Sequence of chain 1.C:
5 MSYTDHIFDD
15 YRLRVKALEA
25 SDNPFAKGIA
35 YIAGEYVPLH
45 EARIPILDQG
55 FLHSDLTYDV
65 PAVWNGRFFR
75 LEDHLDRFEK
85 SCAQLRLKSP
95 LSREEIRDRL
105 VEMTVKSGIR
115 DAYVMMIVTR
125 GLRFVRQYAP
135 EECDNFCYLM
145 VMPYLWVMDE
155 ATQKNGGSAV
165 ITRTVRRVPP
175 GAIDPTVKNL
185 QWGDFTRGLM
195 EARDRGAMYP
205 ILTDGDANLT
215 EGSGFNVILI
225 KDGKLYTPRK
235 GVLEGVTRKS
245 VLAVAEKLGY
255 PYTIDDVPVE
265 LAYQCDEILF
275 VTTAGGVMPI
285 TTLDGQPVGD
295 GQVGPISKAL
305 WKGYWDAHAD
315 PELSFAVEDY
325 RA

Binding-site contacts:
Ligand atom CA contacts residue LYS182 of chain 1.C at 3.6 Å.
Ligand atom N1 contacts residue LEU237 of chain 1.C at 3.6 Å.
Ligand atom OXT contacts residue ALA278 of chain 1.C at 3.3 Å.
Ligand atom C6 contacts residue LEU237 of chain 1.C at 3.8 Å (hydrophobic).
Ligand atom OP3 contacts residue VAL240 of chain 1.C at 2.8 Å (h-bond).
Ligand atom O3 contacts residue GLY218 of chain 1.C at 3.4 Å.
Ligand atom C6 contacts residue ASN220 of chain 1.C at 3.6 Å.
Ligand atom C contacts residue THR276 of chain 1.C at 3.6 Å.
Ligand atom N1 contacts residue GLU215 of chain 1.C at 2.6 Å (salt-bridge).
Ligand atom O contacts residue VAL64 of chain 1.C at 3.1 Å.
Ligand atom C5 contacts residue LEU237 of chain 1.C at 3.6 Å (hydrophobic).
Ligand atom N contacts residue THR276 of chain 1.C at 3.5 Å (h-bond).
Ligand atom OP3 contacts residue GLY239 of chain 1.C at 3.5 Å.
Ligand atom OXT contacts residue THR276 of chain 1.C at 2.8 Å (h-bond).
Ligand atom C2 contacts residue GLU215 of chain 1.C at 3.4 Å.
Ligand atom P contacts residue THR277 of chain 1.C at 3.5 Å.
Ligand atom C4A contacts residue LYS182 of chain 1.C at 3.3 Å.
Ligand atom OP2 contacts residue GLY239 of chain 1.C at 3.6 Å.
Ligand atom O3 contacts residue TRP186 of chain 1.C at 3.6 Å.
Ligand atom OP2 contacts residue VAL240 of chain 1.C at 3.3 Å (h-bond).
Ligand atom C4A contacts residue THR276 of chain 1.C at 3.7 Å.
Ligand atom C3 contacts residue GLY218 of chain 1.C at 3.4 Å.
Ligand atom C6 contacts residue GLU215 of chain 1.C at 3.5 Å.
Ligand atom C contacts residue LYS182 of chain 1.C at 3.8 Å.
Ligand atom P contacts residue VAL240 of chain 1.C at 3.6 Å.
Ligand atom C5A contacts residue THR276 of chain 1.C at 3.8 Å.
Ligand atom C2A contacts residue PHE189 of chain 1.C at 3.5 Å (hydrophobic).
Ligand atom OP4 contacts residue GLY239 of chain 1.C at 3.6 Å.
Ligand atom C4 contacts residue GLY218 of chain 1.C at 3.6 Å.
Ligand atom OP1 contacts residue THR277 of chain 1.C at 2.6 Å (h-bond).
Ligand atom O3 contacts residue TYR62 of chain 1.C at 3.7 Å.
Ligand atom P contacts residue THR241 of chain 1.C at 3.8 Å.
Ligand atom OP4 contacts residue LEU237 of chain 1.C at 3.5 Å.
Ligand atom OP1 contacts residue THR276 of chain 1.C at 3.8 Å.
Ligand atom O contacts residue LYS182 of chain 1.C at 3.0 Å (salt-bridge).
Ligand atom N contacts residue GLY218 of chain 1.C at 3.0 Å (h-bond).
Ligand atom C4A contacts residue GLY218 of chain 1.C at 3.6 Å.
Ligand atom OP3 contacts residue ARG81 of chain 1.C at 2.8 Å (salt-bridge).
Ligand atom OP2 contacts residue THR241 of chain 1.C at 2.7 Å (h-bond).
Ligand atom C2A contacts residue GLU215 of chain 1.C at 3.3 Å.

The small molecule below binds the protein below.
Small molecule (SMILES): Cc1ncc(COP(=O)(O)O)c(CNCC(=O)O)c1O